Binding-site contacts:
Ligand atom C5 contacts residue ASN711 of chain 1.D at 3.6 Å.
Ligand atom C6 contacts residue GLN920 of chain 1.D at 4.4 Å.
Ligand atom O5 contacts residue GLN1065 of chain 1.D at 3.6 Å.
Ligand atom C3 contacts residue ASN711 of chain 1.D at 3.8 Å.
Ligand atom C2 contacts residue ASN711 of chain 1.D at 2.5 Å.
Ligand atom O6 contacts residue GLN920 of chain 1.D at 3.0 Å (h-bond).
Ligand atom O6 contacts residue LEU916 of chain 1.D at 4.2 Å.
Ligand atom C5 contacts residue LEU916 of chain 1.D at 4.1 Å (hydrophobic).
Ligand atom C2 contacts residue GLN1065 of chain 1.D at 3.9 Å.
Ligand atom O5 contacts residue ASN711 of chain 1.D at 2.3 Å (h-bond).
Ligand atom C7 contacts residue GLN1065 of chain 1.D at 4.5 Å.
Ligand atom C8 contacts residue ASN711 of chain 1.D at 4.5 Å.
Ligand atom N2 contacts residue ASN711 of chain 1.D at 2.9 Å (h-bond).
Ligand atom C7 contacts residue ASN711 of chain 1.D at 3.3 Å.
Ligand atom O7 contacts residue GLN1065 of chain 1.D at 3.5 Å (h-bond).
Ligand atom C4 contacts residue ASN711 of chain 1.D at 4.2 Å.
Ligand atom C1 contacts residue GLN1065 of chain 1.D at 3.6 Å.
Ligand atom C1 contacts residue ASN711 of chain 1.D at 1.4 Å.
Ligand atom O7 contacts residue ASN711 of chain 1.D at 3.3 Å (h-bond).
Ligand atom C6 contacts residue LEU916 of chain 1.D at 4.4 Å (hydrophobic).
Ligand atom O4 contacts residue LEU916 of chain 1.D at 4.3 Å.

Sequence of chain 1.D:
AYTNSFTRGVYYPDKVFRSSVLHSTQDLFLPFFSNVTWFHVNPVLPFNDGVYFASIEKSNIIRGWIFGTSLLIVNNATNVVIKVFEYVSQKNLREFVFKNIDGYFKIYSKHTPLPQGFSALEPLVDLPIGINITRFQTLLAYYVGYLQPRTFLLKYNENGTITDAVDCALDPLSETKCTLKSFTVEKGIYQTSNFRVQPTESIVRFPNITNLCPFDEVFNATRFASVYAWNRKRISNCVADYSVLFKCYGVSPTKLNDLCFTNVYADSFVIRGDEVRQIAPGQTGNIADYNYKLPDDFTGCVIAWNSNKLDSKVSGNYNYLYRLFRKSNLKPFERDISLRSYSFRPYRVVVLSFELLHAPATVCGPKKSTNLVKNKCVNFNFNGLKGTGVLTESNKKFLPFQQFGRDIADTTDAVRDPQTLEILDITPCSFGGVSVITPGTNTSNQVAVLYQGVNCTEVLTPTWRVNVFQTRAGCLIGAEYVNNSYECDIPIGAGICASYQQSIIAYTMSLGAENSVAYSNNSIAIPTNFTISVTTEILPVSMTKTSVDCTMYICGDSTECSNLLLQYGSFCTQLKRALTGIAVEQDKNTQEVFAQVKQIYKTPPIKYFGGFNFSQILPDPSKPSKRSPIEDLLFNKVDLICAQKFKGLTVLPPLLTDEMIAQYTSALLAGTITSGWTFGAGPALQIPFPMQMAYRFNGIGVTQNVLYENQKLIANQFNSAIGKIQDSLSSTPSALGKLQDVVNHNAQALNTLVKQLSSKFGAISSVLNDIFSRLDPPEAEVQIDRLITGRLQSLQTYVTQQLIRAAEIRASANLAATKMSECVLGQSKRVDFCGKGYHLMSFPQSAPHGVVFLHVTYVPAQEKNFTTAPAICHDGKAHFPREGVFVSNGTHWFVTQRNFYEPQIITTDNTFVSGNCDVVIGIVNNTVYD

This small molecule binds to this protein.
Small molecule (SMILES): CC(=O)N[C@@H]1[C@@H](O)[C@H](O)[C@@H](CO)O[C@H]1O